This protein binds this small molecule.
Small molecule (SMILES): Oc1cc(Cl)ccc1Oc1ccc(Cl)cc1Cl

Sequence of chain 1.B:
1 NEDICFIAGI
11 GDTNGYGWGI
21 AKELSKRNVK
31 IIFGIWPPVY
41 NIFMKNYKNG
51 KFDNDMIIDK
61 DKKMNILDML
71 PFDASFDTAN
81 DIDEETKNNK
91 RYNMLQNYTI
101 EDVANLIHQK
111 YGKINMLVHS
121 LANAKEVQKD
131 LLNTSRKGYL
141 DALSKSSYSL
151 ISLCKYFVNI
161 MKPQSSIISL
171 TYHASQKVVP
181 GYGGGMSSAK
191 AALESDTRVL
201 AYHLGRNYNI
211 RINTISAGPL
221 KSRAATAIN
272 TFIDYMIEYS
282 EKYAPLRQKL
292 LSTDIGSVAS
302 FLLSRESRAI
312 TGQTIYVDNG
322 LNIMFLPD

Binding-site contacts:
Ligand atom C2 contacts residue NAD1 of chain 1.E at 3.3 Å.
Ligand atom CL15 contacts residue MET186 of chain 1.B at 4.0 Å.
Ligand atom C13 contacts residue ILE228 of chain 1.B at 3.6 Å (hydrophobic).
Ligand atom CL15 contacts residue ALA124 of chain 1.B at 3.5 Å.
Ligand atom C1 contacts residue TYR182 of chain 1.B at 3.4 Å (hydrophobic).
Ligand atom C4 contacts residue NAD1 of chain 1.E at 3.5 Å.
Ligand atom C6 contacts residue NAD1 of chain 1.E at 3.5 Å.
Ligand atom O17 contacts residue TYR182 of chain 1.B at 2.5 Å (h-bond).
Ligand atom C11 contacts residue MET186 of chain 1.B at 4.1 Å (hydrophobic).
Ligand atom C4 contacts residue ILE228 of chain 1.B at 4.2 Å (hydrophobic).
Ligand atom CL14 contacts residue PHE273 of chain 1.B at 3.8 Å.
Ligand atom C10 contacts residue ASN123 of chain 1.B at 4.2 Å.
Ligand atom CL16 contacts residue NAD1 of chain 1.E at 3.2 Å.
Ligand atom CL15 contacts residue VAL127 of chain 1.B at 3.7 Å.
Ligand atom C9 contacts residue ALA224 of chain 1.B at 3.9 Å (hydrophobic).
Ligand atom CL14 contacts residue NAD1 of chain 1.E at 3.6 Å.
Ligand atom O17 contacts residue TYR172 of chain 1.B at 3.9 Å.
Ligand atom C12 contacts residue MET186 of chain 1.B at 3.8 Å (hydrophobic).
Ligand atom O17 contacts residue NAD1 of chain 1.E at 2.7 Å (h-bond).
Ligand atom C1 contacts residue NAD1 of chain 1.E at 3.2 Å.
Ligand atom CL16 contacts residue ALA224 of chain 1.B at 3.7 Å.
Ligand atom C1 contacts residue TYR172 of chain 1.B at 3.7 Å (hydrophobic).
Ligand atom C12 contacts residue ILE228 of chain 1.B at 3.8 Å (hydrophobic).
Ligand atom C13 contacts residue TYR182 of chain 1.B at 3.9 Å (hydrophobic).
Ligand atom C5 contacts residue NAD1 of chain 1.E at 3.5 Å.
Ligand atom C9 contacts residue ALA122 of chain 1.B at 3.7 Å (hydrophobic).
Ligand atom C10 contacts residue ALA122 of chain 1.B at 3.4 Å (hydrophobic).
Ligand atom CL14 contacts residue TYR172 of chain 1.B at 3.5 Å.
Ligand atom C8 contacts residue NAD1 of chain 1.E at 3.9 Å.
Ligand atom CL15 contacts residue ASN123 of chain 1.B at 3.9 Å.
Ligand atom C9 contacts residue NAD1 of chain 1.E at 4.2 Å.
Ligand atom C4 contacts residue ALA225 of chain 1.B at 3.9 Å (hydrophobic).
Ligand atom C6 contacts residue TYR182 of chain 1.B at 3.4 Å (hydrophobic).
Ligand atom C2 contacts residue TYR182 of chain 1.B at 4.2 Å (hydrophobic).
Ligand atom C12 contacts residue VAL127 of chain 1.B at 3.9 Å (hydrophobic).
Ligand atom O17 contacts residue LYS190 of chain 1.B at 4.0 Å.
Ligand atom O7 contacts residue NAD1 of chain 1.E at 3.2 Å.
Ligand atom C3 contacts residue NAD1 of chain 1.E at 3.1 Å.
Ligand atom C3 contacts residue ALA225 of chain 1.B at 3.9 Å (hydrophobic).
Ligand atom CL16 contacts residue ALA122 of chain 1.B at 3.5 Å.